Binding-site contacts:
Ligand atom C1 contacts residue TYR177 of chain 1.A at 3.9 Å (hydrophobic).
Ligand atom C1 contacts residue PRO146 of chain 1.A at 3.9 Å (hydrophobic).
Ligand atom C9 contacts residue TRP151 of chain 1.A at 4.2 Å (hydrophobic).
Ligand atom O34 contacts residue ASN174 of chain 1.A at 4.1 Å.
Ligand atom C12 contacts residue ALA180 of chain 1.A at 3.9 Å (hydrophobic).
Ligand atom C43 contacts residue Y011 of chain 1.I at 3.7 Å.
Ligand atom C9 contacts residue PRO146 of chain 1.A at 4.2 Å (hydrophobic).
Ligand atom C60 contacts residue TRP151 of chain 1.A at 3.3 Å (hydrophobic).
Ligand atom C37 contacts residue ASN174 of chain 1.A at 4.0 Å.
Ligand atom O34 contacts residue VAL130 of chain 1.B at 3.4 Å.
Ligand atom O34 contacts residue ALA176 of chain 1.A at 3.4 Å.
Ligand atom C9 contacts residue ILE138 of chain 1.B at 4.2 Å (hydrophobic).
Ligand atom C40 contacts residue ASN174 of chain 1.A at 4.2 Å.
Ligand atom C60 contacts residue ASN174 of chain 1.A at 3.6 Å.
Ligand atom O63 contacts residue HIS150 of chain 1.A at 3.7 Å.
Ligand atom C27 contacts residue TRP151 of chain 1.A at 3.9 Å (hydrophobic).
Ligand atom C12 contacts residue TYR177 of chain 1.A at 3.9 Å (hydrophobic).
Ligand atom O49 contacts residue ASN174 of chain 1.A at 3.7 Å.
Ligand atom C0 contacts residue PRO146 of chain 1.A at 3.9 Å (hydrophobic).
Ligand atom C0 contacts residue VAL142 of chain 1.A at 3.8 Å (hydrophobic).
Ligand atom O49 contacts residue GLU155 of chain 1.A at 4.2 Å.
Ligand atom C18 contacts residue THR134 of chain 1.B at 4.0 Å.
Ligand atom C0 contacts residue LEU141 of chain 1.B at 4.1 Å (hydrophobic).
Ligand atom C15 contacts residue TRP151 of chain 1.A at 3.9 Å (hydrophobic).
Ligand atom C24 contacts residue THR134 of chain 1.B at 3.4 Å.
Ligand atom O53 contacts residue GLU155 of chain 1.A at 3.9 Å.
Ligand atom O49 contacts residue ASP154 of chain 1.A at 3.1 Å (salt-bridge).
Ligand atom O63 contacts residue TRP151 of chain 1.A at 3.7 Å.
Ligand atom O47 contacts residue ARG153 of chain 1.A at 4.0 Å.
Ligand atom C60 contacts residue ARG153 of chain 1.A at 4.1 Å.
Ligand atom O44 contacts residue VAL130 of chain 1.B at 4.2 Å.
Ligand atom C18 contacts residue TRP151 of chain 1.A at 4.1 Å (hydrophobic).
Ligand atom C41 contacts residue GLU155 of chain 1.A at 3.7 Å.
Ligand atom C21 contacts residue ALA137 of chain 1.B at 4.0 Å (hydrophobic).
Ligand atom O34 contacts residue THR134 of chain 1.B at 3.6 Å.
Ligand atom C21 contacts residue THR134 of chain 1.B at 4.2 Å.
Ligand atom O51 contacts residue VAL130 of chain 1.B at 3.9 Å.
Ligand atom C21 contacts residue TRP151 of chain 1.A at 3.8 Å (hydrophobic).
Ligand atom C43 contacts residue VAL130 of chain 1.B at 3.9 Å (hydrophobic).
Ligand atom O47 contacts residue GLU155 of chain 1.A at 3.9 Å.

A protein and the small-molecule ligand that binds it are described below.
Small molecule (SMILES): CCCCCCCCCC(=O)N(CCO)C[C@@H](O)[C@@H](O)[C@@H](O)[C@@H](O)CO

Sequence of chain 1.B:
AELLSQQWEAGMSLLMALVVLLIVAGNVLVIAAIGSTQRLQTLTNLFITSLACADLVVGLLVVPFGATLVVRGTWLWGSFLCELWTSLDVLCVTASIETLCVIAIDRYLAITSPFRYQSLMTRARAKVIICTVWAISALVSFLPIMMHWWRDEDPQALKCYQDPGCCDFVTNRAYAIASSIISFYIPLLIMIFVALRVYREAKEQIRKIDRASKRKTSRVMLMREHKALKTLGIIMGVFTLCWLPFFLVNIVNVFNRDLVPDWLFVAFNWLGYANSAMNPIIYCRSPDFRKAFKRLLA

Sequence of chain 1.A:
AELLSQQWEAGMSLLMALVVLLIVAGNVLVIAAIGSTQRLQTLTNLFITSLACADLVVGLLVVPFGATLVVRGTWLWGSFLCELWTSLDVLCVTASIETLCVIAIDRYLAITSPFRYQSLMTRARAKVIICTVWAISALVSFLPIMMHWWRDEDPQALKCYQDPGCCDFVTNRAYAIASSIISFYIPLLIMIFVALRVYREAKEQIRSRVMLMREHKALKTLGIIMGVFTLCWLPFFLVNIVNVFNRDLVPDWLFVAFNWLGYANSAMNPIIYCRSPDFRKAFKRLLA